A small-molecule ligand and the protein it binds are described below.
Small molecule (SMILES): CC(=O)N[C@@H]1[C@@H](O)[C@H](O)[C@@H](CO)O[C@H]1O

Sequence of chain 1.E:
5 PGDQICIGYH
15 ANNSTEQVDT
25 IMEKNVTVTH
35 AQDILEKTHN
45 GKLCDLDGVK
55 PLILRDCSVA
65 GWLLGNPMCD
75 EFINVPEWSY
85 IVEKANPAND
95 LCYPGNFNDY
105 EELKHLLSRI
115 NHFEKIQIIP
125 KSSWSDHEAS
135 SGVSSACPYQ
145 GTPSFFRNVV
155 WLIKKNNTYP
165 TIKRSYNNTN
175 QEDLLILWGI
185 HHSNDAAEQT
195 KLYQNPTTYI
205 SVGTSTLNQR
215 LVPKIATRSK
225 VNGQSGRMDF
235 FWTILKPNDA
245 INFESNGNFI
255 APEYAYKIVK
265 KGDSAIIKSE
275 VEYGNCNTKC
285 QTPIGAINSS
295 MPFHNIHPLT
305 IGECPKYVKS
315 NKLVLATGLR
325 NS

Binding-site contacts:
Ligand atom C8 contacts residue LYS28 of chain 1.E at 3.7 Å.
Ligand atom C5 contacts residue ASN29 of chain 1.E at 3.8 Å.
Ligand atom C1 contacts residue ASN29 of chain 1.E at 1.8 Å.
Ligand atom C7 contacts residue LYS28 of chain 1.E at 4.4 Å.
Ligand atom C2 contacts residue ASN29 of chain 1.E at 2.4 Å.
Ligand atom C4 contacts residue ASN29 of chain 1.E at 4.3 Å.
Ligand atom C7 contacts residue ASN29 of chain 1.E at 3.8 Å.
Ligand atom O5 contacts residue ASN29 of chain 1.E at 2.5 Å (h-bond).
Ligand atom O7 contacts residue ASN29 of chain 1.E at 4.2 Å.
Ligand atom C3 contacts residue ASN29 of chain 1.E at 3.8 Å.
Ligand atom N2 contacts residue ASN29 of chain 1.E at 3.0 Å (h-bond).
Ligand atom N2 contacts residue LYS28 of chain 1.E at 4.4 Å.